Sequence of chain 1.A:
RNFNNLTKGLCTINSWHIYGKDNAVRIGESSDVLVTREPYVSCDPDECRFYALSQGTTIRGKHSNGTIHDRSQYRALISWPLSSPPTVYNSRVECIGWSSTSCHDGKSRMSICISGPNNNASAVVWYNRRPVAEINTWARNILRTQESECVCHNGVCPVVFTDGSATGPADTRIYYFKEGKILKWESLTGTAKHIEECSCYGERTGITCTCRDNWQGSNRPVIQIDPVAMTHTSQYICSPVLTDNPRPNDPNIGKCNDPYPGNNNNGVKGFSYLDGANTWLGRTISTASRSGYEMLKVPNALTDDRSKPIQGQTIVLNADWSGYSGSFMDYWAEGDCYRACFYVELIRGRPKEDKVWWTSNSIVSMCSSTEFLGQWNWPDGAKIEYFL

Binding-site contacts:
Ligand atom C2 contacts residue ASN46 of chain 1.A at 2.4 Å.
Ligand atom C1 contacts residue ASN195 of chain 1.A at 3.7 Å.
Ligand atom C7 contacts residue ASN46 of chain 1.A at 3.4 Å.
Ligand atom C5 contacts residue ASN46 of chain 1.A at 3.7 Å.
Ligand atom N2 contacts residue ASN195 of chain 1.A at 3.7 Å.
Ligand atom N2 contacts residue ASN46 of chain 1.A at 2.8 Å (h-bond).
Ligand atom C1 contacts residue ASN46 of chain 1.A at 1.4 Å.
Ligand atom C4 contacts residue ASN46 of chain 1.A at 4.2 Å.
Ligand atom C3 contacts residue ASN195 of chain 1.A at 3.7 Å.
Ligand atom C5 contacts residue ASN195 of chain 1.A at 4.0 Å.
Ligand atom C8 contacts residue ASN46 of chain 1.A at 4.2 Å.
Ligand atom C7 contacts residue PHE44 of chain 1.A at 4.2 Å (hydrophobic).
Ligand atom C8 contacts residue ASN43 of chain 1.A at 3.5 Å.
Ligand atom C8 contacts residue PHE44 of chain 1.A at 3.1 Å (hydrophobic).
Ligand atom O3 contacts residue ASN195 of chain 1.A at 4.5 Å.
Ligand atom O5 contacts residue ASN46 of chain 1.A at 2.4 Å (h-bond).
Ligand atom C7 contacts residue ASN43 of chain 1.A at 4.5 Å.
Ligand atom O7 contacts residue ASN46 of chain 1.A at 3.6 Å.
Ligand atom C3 contacts residue ASN46 of chain 1.A at 3.6 Å.
Ligand atom N2 contacts residue PHE44 of chain 1.A at 4.5 Å.
Ligand atom C2 contacts residue ASN195 of chain 1.A at 3.9 Å.

A protein and the small-molecule ligand that binds it are described below.
Small molecule (SMILES): CC(=O)N[C@@H]1[C@@H](O)[C@H](O)[C@@H](CO)O[C@H]1O